Sequence of chain 1.B:
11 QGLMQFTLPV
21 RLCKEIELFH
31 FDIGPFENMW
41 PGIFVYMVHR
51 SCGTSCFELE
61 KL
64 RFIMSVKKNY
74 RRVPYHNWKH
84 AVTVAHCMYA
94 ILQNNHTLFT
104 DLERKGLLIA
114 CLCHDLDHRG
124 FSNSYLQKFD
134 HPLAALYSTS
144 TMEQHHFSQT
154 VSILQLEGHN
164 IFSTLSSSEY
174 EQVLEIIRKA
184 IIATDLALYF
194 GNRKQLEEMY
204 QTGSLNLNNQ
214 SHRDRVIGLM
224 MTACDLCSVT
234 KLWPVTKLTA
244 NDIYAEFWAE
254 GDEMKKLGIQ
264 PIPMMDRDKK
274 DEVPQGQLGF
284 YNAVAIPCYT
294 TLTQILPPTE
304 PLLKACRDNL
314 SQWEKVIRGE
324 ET

A protein and the small-molecule ligand that binds it are described below.
Small molecule (SMILES): O=C(NCc1cccs1)c1ccc2nccnc2c1

Binding-site contacts:
Ligand atom C11 contacts residue PHE193 of chain 1.B at 4.2 Å (hydrophobic).
Ligand atom N8 contacts residue PHE283 of chain 1.B at 3.7 Å.
Ligand atom C2 contacts residue PHE250 of chain 1.B at 3.7 Å (hydrophobic).
Ligand atom C11 contacts residue VAL287 of chain 1.B at 3.5 Å (hydrophobic).
Ligand atom C14 contacts residue PHE250 of chain 1.B at 4.0 Å (hydrophobic).
Ligand atom C19 contacts residue VAL232 of chain 1.B at 3.6 Å (hydrophobic).
Ligand atom C5 contacts residue PHE283 of chain 1.B at 3.4 Å (hydrophobic).
Ligand atom C16 contacts residue PHE250 of chain 1.B at 4.2 Å (hydrophobic).
Ligand atom O12 contacts residue LEU189 of chain 1.B at 3.3 Å.
Ligand atom C1 contacts residue PHE250 of chain 1.B at 4.0 Å (hydrophobic).
Ligand atom C10 contacts residue PHE283 of chain 1.B at 3.6 Å (hydrophobic).
Ligand atom C14 contacts residue MET267 of chain 1.B at 3.8 Å (hydrophobic).
Ligand atom C15 contacts residue VAL287 of chain 1.B at 4.2 Å (hydrophobic).
Ligand atom C18 contacts residue VAL232 of chain 1.B at 4.0 Å (hydrophobic).
Ligand atom C13 contacts residue PHE283 of chain 1.B at 4.1 Å (hydrophobic).
Ligand atom C15 contacts residue PHE283 of chain 1.B at 4.1 Å (hydrophobic).
Ligand atom C17 contacts residue MET267 of chain 1.B at 3.6 Å (hydrophobic).
Ligand atom C16 contacts residue PHE283 of chain 1.B at 3.4 Å (hydrophobic).
Ligand atom C6 contacts residue PHE283 of chain 1.B at 3.4 Å (hydrophobic).
Ligand atom C19 contacts residue ILE246 of chain 1.B at 3.5 Å (hydrophobic).
Ligand atom C18 contacts residue ILE246 of chain 1.B at 3.3 Å (hydrophobic).
Ligand atom C1 contacts residue PHE283 of chain 1.B at 3.8 Å (hydrophobic).
Ligand atom C14 contacts residue PHE283 of chain 1.B at 3.2 Å (hydrophobic).
Ligand atom N8 contacts residue ILE246 of chain 1.B at 4.0 Å.
Ligand atom C10 contacts residue GLN280 of chain 1.B at 3.7 Å.
Ligand atom N8 contacts residue LEU229 of chain 1.B at 3.9 Å.
Ligand atom C19 contacts residue PHE283 of chain 1.B at 4.0 Å (hydrophobic).
Ligand atom C1 contacts residue LEU189 of chain 1.B at 4.2 Å (hydrophobic).
Ligand atom N3 contacts residue PHE283 of chain 1.B at 4.1 Å.
Ligand atom O12 contacts residue PHE283 of chain 1.B at 4.2 Å.
Ligand atom N3 contacts residue MET267 of chain 1.B at 3.4 Å (h-bond).
Ligand atom C18 contacts residue PHE283 of chain 1.B at 4.0 Å (hydrophobic).
Ligand atom C2 contacts residue PHE283 of chain 1.B at 3.3 Å (hydrophobic).
Ligand atom S4 contacts residue LEU189 of chain 1.B at 4.1 Å.
Ligand atom C16 contacts residue GLN280 of chain 1.B at 3.2 Å.
Ligand atom N9 contacts residue GLN280 of chain 1.B at 3.2 Å (h-bond).
Ligand atom C19 contacts residue GLN280 of chain 1.B at 3.8 Å.
Ligand atom N9 contacts residue PHE283 of chain 1.B at 3.7 Å.
Ligand atom C5 contacts residue PHE250 of chain 1.B at 4.0 Å (hydrophobic).
Ligand atom S4 contacts residue PHE193 of chain 1.B at 4.2 Å.